Binding-site contacts:
Ligand atom O4 contacts residue FMN1 of chain 1.I at 3.1 Å.
Ligand atom C2 contacts residue TYR295 of chain 1.C at 3.1 Å (hydrophobic).
Ligand atom C4 contacts residue ASN293 of chain 1.C at 3.5 Å.
Ligand atom C2 contacts residue FMN1 of chain 1.I at 3.5 Å.
Ligand atom C4 contacts residue TYR295 of chain 1.C at 3.6 Å (hydrophobic).
Ligand atom C5 contacts residue TYR295 of chain 1.C at 4.2 Å (hydrophobic).
Ligand atom C6 contacts residue PHE349 of chain 1.C at 4.4 Å (hydrophobic).
Ligand atom C3 contacts residue FMN1 of chain 1.I at 3.1 Å.
Ligand atom C5 contacts residue FMN1 of chain 1.I at 3.3 Å.
Ligand atom C3 contacts residue HIS290 of chain 1.C at 4.0 Å.
Ligand atom C5 contacts residue PHE349 of chain 1.C at 4.4 Å (hydrophobic).
Ligand atom C6 contacts residue FMN1 of chain 1.I at 3.6 Å.
Ligand atom C4 contacts residue FMN1 of chain 1.I at 3.4 Å.
Ligand atom C1' contacts residue FMN1 of chain 1.I at 3.8 Å.
Ligand atom O4 contacts residue TYR295 of chain 1.C at 3.4 Å.
Ligand atom C2 contacts residue THR136 of chain 1.C at 3.9 Å.
Ligand atom C1 contacts residue FMN1 of chain 1.I at 3.4 Å.
Ligand atom O4 contacts residue ASN293 of chain 1.C at 2.5 Å (h-bond).
Ligand atom O4 contacts residue HIS290 of chain 1.C at 2.9 Å (h-bond).
Ligand atom C3 contacts residue TYR295 of chain 1.C at 3.0 Å (hydrophobic).
Ligand atom C4 contacts residue HIS290 of chain 1.C at 3.9 Å.
Ligand atom C1 contacts residue TYR295 of chain 1.C at 3.7 Å (hydrophobic).
Ligand atom C2 contacts residue TRP215 of chain 1.C at 3.5 Å (hydrophobic).
Ligand atom C3 contacts residue TRP215 of chain 1.C at 3.6 Å (hydrophobic).
Ligand atom C1' contacts residue TYR75 of chain 1.C at 3.8 Å (hydrophobic).
Ligand atom O1' contacts residue TYR75 of chain 1.C at 2.7 Å (h-bond).
Ligand atom O1' contacts residue FMN1 of chain 1.I at 3.5 Å.
Ligand atom C6 contacts residue TYR295 of chain 1.C at 4.2 Å (hydrophobic).
Ligand atom C1' contacts residue THR136 of chain 1.C at 4.2 Å.
Ligand atom C5 contacts residue ASN293 of chain 1.C at 3.8 Å.

Sequence of chain 1.C:
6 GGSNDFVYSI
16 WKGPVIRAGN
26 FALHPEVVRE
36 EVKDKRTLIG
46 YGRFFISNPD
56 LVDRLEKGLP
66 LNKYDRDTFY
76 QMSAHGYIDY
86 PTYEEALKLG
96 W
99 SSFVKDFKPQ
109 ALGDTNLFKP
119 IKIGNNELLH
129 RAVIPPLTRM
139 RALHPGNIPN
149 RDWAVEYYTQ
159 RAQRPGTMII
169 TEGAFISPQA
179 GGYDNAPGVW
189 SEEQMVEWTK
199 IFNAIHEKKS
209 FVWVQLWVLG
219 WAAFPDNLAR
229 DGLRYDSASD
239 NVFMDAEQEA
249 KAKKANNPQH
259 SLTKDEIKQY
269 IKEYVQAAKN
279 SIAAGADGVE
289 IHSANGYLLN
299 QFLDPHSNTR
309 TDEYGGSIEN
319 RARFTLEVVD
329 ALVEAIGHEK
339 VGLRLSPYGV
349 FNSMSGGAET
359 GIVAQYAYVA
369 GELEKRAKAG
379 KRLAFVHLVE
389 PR

A small-molecule ligand and the protein it binds are described below.
Small molecule (SMILES): O=Cc1ccc(O)cc1